Sequence of chain 8.A:
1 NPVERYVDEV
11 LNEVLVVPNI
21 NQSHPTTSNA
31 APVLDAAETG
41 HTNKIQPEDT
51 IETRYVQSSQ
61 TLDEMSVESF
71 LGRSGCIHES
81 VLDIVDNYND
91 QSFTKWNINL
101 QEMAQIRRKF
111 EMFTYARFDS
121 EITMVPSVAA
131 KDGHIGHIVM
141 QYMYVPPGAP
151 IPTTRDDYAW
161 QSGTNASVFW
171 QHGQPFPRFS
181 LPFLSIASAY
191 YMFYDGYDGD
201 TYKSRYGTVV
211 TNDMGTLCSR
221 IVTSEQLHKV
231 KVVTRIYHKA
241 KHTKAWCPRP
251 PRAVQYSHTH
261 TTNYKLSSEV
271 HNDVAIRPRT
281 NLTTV

Binding-site contacts:
Ligand atom O1 contacts residue LEU100 of chain 8.A at 3.8 Å.
Ligand atom O1 contacts residue MET214 of chain 8.A at 3.2 Å.
Ligand atom C1C contacts residue MET214 of chain 8.A at 3.4 Å (hydrophobic).
Ligand atom N2 contacts residue MET214 of chain 8.A at 3.7 Å.
Ligand atom CM4 contacts residue VAL168 of chain 8.A at 3.9 Å (hydrophobic).
Ligand atom C4 contacts residue TYR190 of chain 8.A at 3.8 Å (hydrophobic).
Ligand atom CM6 contacts residue TYR144 of chain 8.A at 3.7 Å (hydrophobic).
Ligand atom N5A contacts residue LEU217 of chain 8.A at 3.7 Å.
Ligand atom CM4 contacts residue TYR142 of chain 8.A at 3.9 Å (hydrophobic).
Ligand atom CM6 contacts residue LEU181 of chain 8.A at 3.8 Å (hydrophobic).
Ligand atom CM3 contacts residue TYR190 of chain 8.A at 3.8 Å (hydrophobic).
Ligand atom N2 contacts residue LEU100 of chain 8.A at 3.8 Å.
Ligand atom N1A contacts residue LEU217 of chain 8.A at 3.4 Å.
Ligand atom N2A contacts residue PHE179 of chain 8.A at 3.3 Å.
Ligand atom CM6 contacts residue LEU184 of chain 8.A at 3.6 Å (hydrophobic).
Ligand atom C4A contacts residue PHE179 of chain 8.A at 3.5 Å (hydrophobic).
Ligand atom N3A contacts residue PHE179 of chain 8.A at 3.6 Å.
Ligand atom N2A contacts residue TYR144 of chain 8.A at 4.0 Å.
Ligand atom N1A contacts residue MET124 of chain 8.A at 3.9 Å.
Ligand atom C6B contacts residue ILE98 of chain 8.A at 3.8 Å (hydrophobic).
Ligand atom C3C contacts residue LEU181 of chain 8.A at 4.0 Å (hydrophobic).
Ligand atom C5 contacts residue LEU100 of chain 8.A at 4.0 Å (hydrophobic).
Ligand atom CM4 contacts residue ALA166 of chain 8.A at 3.2 Å (hydrophobic).
Ligand atom C4A contacts residue TYR144 of chain 8.A at 3.5 Å (hydrophobic).
Ligand atom C5 contacts residue MET214 of chain 8.A at 3.7 Å (hydrophobic).
Ligand atom CM2 contacts residue ILE77 of chain 8.A at 3.9 Å (hydrophobic).
Ligand atom O1B contacts residue ILE98 of chain 8.A at 3.1 Å.
Ligand atom C1B contacts residue ILE98 of chain 8.A at 3.6 Å (hydrophobic).
Ligand atom CM4 contacts residue TYR144 of chain 8.A at 3.8 Å (hydrophobic).
Ligand atom C1B contacts residue LEU181 of chain 8.A at 3.9 Å (hydrophobic).
Ligand atom N5A contacts residue PHE179 of chain 8.A at 3.2 Å.
Ligand atom C5B contacts residue LEU181 of chain 8.A at 3.6 Å (hydrophobic).
Ligand atom C5B contacts residue TYR144 of chain 8.A at 3.7 Å (hydrophobic).
Ligand atom C3 contacts residue LEU100 of chain 8.A at 3.7 Å (hydrophobic).
Ligand atom N3A contacts residue TYR144 of chain 8.A at 3.2 Å.
Ligand atom C4 contacts residue LEU100 of chain 8.A at 3.8 Å (hydrophobic).
Ligand atom C4 contacts residue MET214 of chain 8.A at 4.0 Å (hydrophobic).
Ligand atom C6B contacts residue LEU181 of chain 8.A at 3.5 Å (hydrophobic).
Ligand atom N1A contacts residue PHE179 of chain 8.A at 3.2 Å.
Ligand atom CM2 contacts residue ILE122 of chain 8.A at 3.9 Å (hydrophobic).

The protein below binds the small molecule below.
Small molecule (SMILES): Cc1cc(CCCOc2c(C)cc(-n3nnc(C)n3)cc2C)on1